This protein binds this small molecule.
Small molecule (SMILES): NC(N)=NCCC[C@H](NC(=O)CNC(=O)[C@@H]1CCCN1C(=O)CNC(=O)[C@@H](N)CS)C(=O)NCC(=O)N[C@@H](Cc1ccccc1)C(=O)NCC=O

Binding-site contacts:
Ligand atom CD contacts residue PHE446 of chain 1.B at 3.5 Å (hydrophobic).
Ligand atom N contacts residue TYR384 of chain 1.B at 2.9 Å (h-bond).
Ligand atom CD2 contacts residue PHE58 of chain 1.B at 3.6 Å (hydrophobic).
Ligand atom O contacts residue PHE171 of chain 1.B at 3.5 Å.
Ligand atom CB contacts residue PHE304 of chain 1.B at 3.5 Å (hydrophobic).
Ligand atom CE1 contacts residue TYR167 of chain 1.B at 3.4 Å (hydrophobic).
Ligand atom NH2 contacts residue PHE296 of chain 1.B at 3.6 Å.
Ligand atom CB contacts residue PHE58 of chain 1.B at 3.5 Å (hydrophobic).
Ligand atom CA contacts residue ASN216 of chain 1.B at 3.3 Å.
Ligand atom CG contacts residue PHE171 of chain 1.B at 3.4 Å (hydrophobic).
Ligand atom O contacts residue PHE58 of chain 1.B at 3.4 Å.
Ligand atom CB contacts residue THR174 of chain 1.B at 3.6 Å.
Ligand atom CA contacts residue ASP339 of chain 1.B at 3.5 Å.
Ligand atom O contacts residue TYR300 of chain 1.B at 2.4 Å (h-bond).
Ligand atom C contacts residue PLM1 of chain 1.E at 3.1 Å.
Ligand atom O contacts residue PLM1 of chain 1.E at 2.9 Å (h-bond).
Ligand atom C contacts residue TYR300 of chain 1.B at 3.2 Å (hydrophobic).
Ligand atom CB contacts residue HIS379 of chain 1.B at 3.3 Å.
Ligand atom CA contacts residue PHE171 of chain 1.B at 3.5 Å (hydrophobic).
Ligand atom CG contacts residue VAL175 of chain 1.B at 3.6 Å (hydrophobic).
Ligand atom CA contacts residue TYR300 of chain 1.B at 3.1 Å (hydrophobic).
Ligand atom N contacts residue TYR300 of chain 1.B at 3.5 Å (h-bond).
Ligand atom N contacts residue ASP339 of chain 1.B at 3.1 Å (salt-bridge).
Ligand atom NH1 contacts residue GLU59 of chain 1.B at 3.6 Å (salt-bridge).
Ligand atom CZ contacts residue GLU59 of chain 1.B at 3.4 Å.
Ligand atom CA contacts residue TYR384 of chain 1.B at 3.2 Å (hydrophobic).
Ligand atom NE contacts residue PHE446 of chain 1.B at 3.7 Å.
Ligand atom CA contacts residue PLM1 of chain 1.E at 2.4 Å.
Ligand atom NH1 contacts residue TYR300 of chain 1.B at 3.2 Å (h-bond).
Ligand atom CG contacts residue HIS379 of chain 1.B at 3.5 Å.
Ligand atom O contacts residue GLU59 of chain 1.B at 3.6 Å.
Ligand atom C contacts residue PHE171 of chain 1.B at 3.7 Å (hydrophobic).
Ligand atom N contacts residue PLM1 of chain 1.E at 1.3 Å.
Ligand atom SG contacts residue TRP378 of chain 1.B at 3.5 Å.
Ligand atom O contacts residue TYR382 of chain 1.B at 3.2 Å.
Ligand atom CB contacts residue PHE171 of chain 1.B at 3.6 Å (hydrophobic).
Ligand atom CB contacts residue ASP339 of chain 1.B at 3.1 Å.
Ligand atom O contacts residue HIS379 of chain 1.B at 3.5 Å.
Ligand atom NH2 contacts residue GLU59 of chain 1.B at 2.4 Å (salt-bridge).
Ligand atom CB contacts residue PLM1 of chain 1.E at 3.7 Å.

Sequence of chain 1.B:
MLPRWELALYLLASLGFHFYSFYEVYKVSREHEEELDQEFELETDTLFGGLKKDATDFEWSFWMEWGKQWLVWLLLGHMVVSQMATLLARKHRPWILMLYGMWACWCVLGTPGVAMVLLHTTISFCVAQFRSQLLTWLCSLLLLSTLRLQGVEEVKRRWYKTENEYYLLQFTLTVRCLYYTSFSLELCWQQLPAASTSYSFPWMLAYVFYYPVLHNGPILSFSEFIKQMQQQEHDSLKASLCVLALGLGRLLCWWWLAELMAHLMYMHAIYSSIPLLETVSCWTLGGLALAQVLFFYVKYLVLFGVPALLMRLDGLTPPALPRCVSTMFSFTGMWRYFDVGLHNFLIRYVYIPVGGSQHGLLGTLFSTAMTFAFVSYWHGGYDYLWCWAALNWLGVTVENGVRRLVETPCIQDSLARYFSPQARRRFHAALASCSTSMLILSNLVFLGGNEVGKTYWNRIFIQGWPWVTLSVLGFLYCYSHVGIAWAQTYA